A protein and the small-molecule ligand that binds it are described below.
Small molecule (SMILES): O=C(O)C[NH2+]CP(=O)(O)O

Binding-site contacts:
Ligand atom O4 contacts residue GLU340 of chain 1.B at 3.7 Å.
Ligand atom O3 contacts residue ARG120 of chain 1.B at 3.0 Å (salt-bridge).
Ligand atom C3 contacts residue ARG385 of chain 1.B at 3.5 Å.
Ligand atom C3 contacts residue S3P1 of chain 1.H at 3.4 Å.
Ligand atom P1 contacts residue GLY92 of chain 1.B at 3.4 Å.
Ligand atom C3 contacts residue HIS384 of chain 1.B at 3.6 Å.
Ligand atom O1 contacts residue THR93 of chain 1.B at 2.7 Å (h-bond).
Ligand atom C2 contacts residue GLU340 of chain 1.B at 3.1 Å.
Ligand atom N1 contacts residue S3P1 of chain 1.H at 2.9 Å (h-bond).
Ligand atom N1 contacts residue GLU340 of chain 1.B at 2.9 Å (salt-bridge).
Ligand atom C2 contacts residue S3P1 of chain 1.H at 3.2 Å.
Ligand atom O4 contacts residue HIS384 of chain 1.B at 3.1 Å (h-bond).
Ligand atom O4 contacts residue ASP312 of chain 1.B at 3.7 Å.
Ligand atom P1 contacts residue GLN168 of chain 1.B at 3.7 Å.
Ligand atom C3 contacts residue ARG343 of chain 1.B at 3.7 Å.
Ligand atom O1 contacts residue GLN168 of chain 1.B at 3.5 Å (h-bond).
Ligand atom O4 contacts residue ARG385 of chain 1.B at 3.3 Å (salt-bridge).
Ligand atom O5 contacts residue ARG385 of chain 1.B at 2.6 Å (salt-bridge).
Ligand atom O2 contacts residue GLY92 of chain 1.B at 3.0 Å.
Ligand atom C2 contacts residue ARG343 of chain 1.B at 3.6 Å.
Ligand atom O2 contacts residue ARG120 of chain 1.B at 3.0 Å (salt-bridge).
Ligand atom O1 contacts residue S3P1 of chain 1.H at 3.7 Å.
Ligand atom C1 contacts residue S3P1 of chain 1.H at 3.6 Å.
Ligand atom O3 contacts residue SER91 of chain 1.B at 3.7 Å.
Ligand atom C1 contacts residue ARG120 of chain 1.B at 3.5 Å.
Ligand atom O2 contacts residue GLN168 of chain 1.B at 2.9 Å (h-bond).
Ligand atom O3 contacts residue ASN90 of chain 1.B at 3.5 Å (h-bond).
Ligand atom O4 contacts residue S3P1 of chain 1.H at 3.3 Å (h-bond).
Ligand atom C3 contacts residue GLU340 of chain 1.B at 3.5 Å.
Ligand atom C3 contacts residue ASP312 of chain 1.B at 3.3 Å.
Ligand atom O5 contacts residue ASP312 of chain 1.B at 3.0 Å.
Ligand atom C2 contacts residue ASP312 of chain 1.B at 3.5 Å.
Ligand atom P1 contacts residue ARG120 of chain 1.B at 3.6 Å.
Ligand atom P1 contacts residue THR93 of chain 1.B at 3.5 Å.
Ligand atom C1 contacts residue GLU340 of chain 1.B at 3.4 Å.
Ligand atom O3 contacts residue GLU340 of chain 1.B at 3.7 Å.
Ligand atom O5 contacts residue ARG343 of chain 1.B at 2.9 Å (salt-bridge).
Ligand atom O3 contacts residue GLY92 of chain 1.B at 2.7 Å (h-bond).
Ligand atom O4 contacts residue LYS20 of chain 1.B at 3.0 Å (salt-bridge).
Ligand atom O2 contacts residue THR93 of chain 1.B at 3.2 Å (h-bond).

Sequence of chain 1.B:
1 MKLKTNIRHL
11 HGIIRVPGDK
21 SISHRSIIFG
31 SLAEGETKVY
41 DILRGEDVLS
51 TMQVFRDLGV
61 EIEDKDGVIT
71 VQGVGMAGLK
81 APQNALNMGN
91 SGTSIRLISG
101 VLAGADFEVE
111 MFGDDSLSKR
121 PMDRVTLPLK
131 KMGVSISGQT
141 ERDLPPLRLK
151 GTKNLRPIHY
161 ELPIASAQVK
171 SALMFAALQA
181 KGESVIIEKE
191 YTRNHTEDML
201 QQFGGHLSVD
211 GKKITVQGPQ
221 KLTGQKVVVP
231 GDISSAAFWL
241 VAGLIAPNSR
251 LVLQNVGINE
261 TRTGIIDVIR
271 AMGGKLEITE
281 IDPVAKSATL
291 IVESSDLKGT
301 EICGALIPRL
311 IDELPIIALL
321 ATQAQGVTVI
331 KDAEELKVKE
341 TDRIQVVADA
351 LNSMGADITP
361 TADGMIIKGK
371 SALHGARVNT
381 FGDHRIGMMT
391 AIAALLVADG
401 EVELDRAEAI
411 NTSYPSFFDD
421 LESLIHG